Binding-site contacts:
Ligand atom OXT contacts residue LEU141 of chain 1.C at 4.2 Å.
Ligand atom C contacts residue THR228 of chain 1.B at 3.8 Å.
Ligand atom OXT contacts residue PHE87 of chain 1.C at 3.6 Å.
Ligand atom CA contacts residue PHE231 of chain 1.B at 3.7 Å (hydrophobic).
Ligand atom C contacts residue PHE87 of chain 1.C at 3.9 Å (hydrophobic).
Ligand atom O contacts residue PHE87 of chain 1.C at 4.3 Å.
Ligand atom CA contacts residue THR228 of chain 1.B at 4.1 Å.
Ligand atom N contacts residue PHE183 of chain 1.B at 2.5 Å (h-bond).
Ligand atom N contacts residue PHE231 of chain 1.B at 4.0 Å.
Ligand atom CA contacts residue PHE87 of chain 1.C at 4.2 Å (hydrophobic).
Ligand atom O contacts residue SER153 of chain 1.C at 4.1 Å.
Ligand atom C contacts residue SER153 of chain 1.C at 3.6 Å.
Ligand atom C contacts residue LEU141 of chain 1.C at 4.3 Å (hydrophobic).
Ligand atom CA contacts residue PHE183 of chain 1.B at 3.7 Å (hydrophobic).
Ligand atom OXT contacts residue SER153 of chain 1.C at 2.4 Å (h-bond).
Ligand atom O contacts residue THR228 of chain 1.B at 3.0 Å (h-bond).
Ligand atom N contacts residue LEU141 of chain 1.C at 4.2 Å.
Ligand atom C contacts residue ARG89 of chain 1.C at 4.2 Å.
Ligand atom CA contacts residue TYR226 of chain 1.B at 4.3 Å (hydrophobic).
Ligand atom OXT contacts residue PHE183 of chain 1.B at 3.8 Å.
Ligand atom O contacts residue ARG89 of chain 1.C at 3.3 Å (salt-bridge).
Ligand atom OXT contacts residue ARG89 of chain 1.C at 4.2 Å.

Sequence of chain 1.B:
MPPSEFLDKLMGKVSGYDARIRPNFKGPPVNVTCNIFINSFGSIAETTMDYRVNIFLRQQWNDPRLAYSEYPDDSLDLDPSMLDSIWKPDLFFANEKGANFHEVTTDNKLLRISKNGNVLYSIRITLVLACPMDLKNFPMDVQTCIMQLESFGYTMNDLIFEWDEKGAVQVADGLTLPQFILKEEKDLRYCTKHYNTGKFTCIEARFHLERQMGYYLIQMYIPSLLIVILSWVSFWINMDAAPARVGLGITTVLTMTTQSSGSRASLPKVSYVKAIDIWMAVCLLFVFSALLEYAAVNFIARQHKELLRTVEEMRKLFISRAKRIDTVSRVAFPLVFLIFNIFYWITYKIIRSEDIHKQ

A small-molecule ligand and the protein it binds are described below.
Small molecule (SMILES): NCC(=O)O

Sequence of chain 1.C:
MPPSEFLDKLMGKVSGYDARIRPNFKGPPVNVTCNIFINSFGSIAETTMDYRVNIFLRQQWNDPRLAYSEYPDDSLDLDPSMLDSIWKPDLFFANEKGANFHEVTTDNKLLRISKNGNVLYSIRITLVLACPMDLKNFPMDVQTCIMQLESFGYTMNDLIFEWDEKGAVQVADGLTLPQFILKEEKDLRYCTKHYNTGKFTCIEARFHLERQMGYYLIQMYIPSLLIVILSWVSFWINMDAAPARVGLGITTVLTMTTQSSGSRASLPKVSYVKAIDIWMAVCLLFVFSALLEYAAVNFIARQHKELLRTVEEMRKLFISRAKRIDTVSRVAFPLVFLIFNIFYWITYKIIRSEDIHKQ